Binding-site contacts:
Ligand atom C4 contacts residue VAL23 of chain 1.A at 3.9 Å (hydrophobic).
Ligand atom N contacts residue PRO61 of chain 1.A at 4.0 Å.
Ligand atom C1 contacts residue PRO61 of chain 1.A at 3.4 Å (hydrophobic).
Ligand atom F contacts residue ARG80 of chain 1.A at 4.3 Å.
Ligand atom N contacts residue TRP26 of chain 1.A at 3.1 Å.
Ligand atom O contacts residue GLN25 of chain 1.A at 3.3 Å.
Ligand atom O contacts residue TRP26 of chain 1.A at 2.4 Å (h-bond).
Ligand atom C5 contacts residue TRP26 of chain 1.A at 3.8 Å (hydrophobic).
Ligand atom N contacts residue LYS24 of chain 1.A at 2.3 Å (salt-bridge).
Ligand atom C contacts residue GLN25 of chain 1.A at 4.1 Å.
Ligand atom C contacts residue TRP26 of chain 1.A at 3.2 Å (hydrophobic).
Ligand atom C4 contacts residue LYS24 of chain 1.A at 3.0 Å.
Ligand atom F1 contacts residue TRP26 of chain 1.A at 3.0 Å.
Ligand atom F2 contacts residue TRP26 of chain 1.A at 4.5 Å.
Ligand atom F2 contacts residue VAL23 of chain 1.A at 4.3 Å.
Ligand atom C contacts residue PRO61 of chain 1.A at 3.3 Å (hydrophobic).
Ligand atom O contacts residue LYS24 of chain 1.A at 3.5 Å (salt-bridge).
Ligand atom C2 contacts residue PHE63 of chain 1.A at 3.8 Å (hydrophobic).
Ligand atom O contacts residue PRO61 of chain 1.A at 3.3 Å.
Ligand atom C1 contacts residue PHE63 of chain 1.A at 3.2 Å (hydrophobic).
Ligand atom C2 contacts residue PRO61 of chain 1.A at 4.1 Å (hydrophobic).
Ligand atom C3 contacts residue LYS24 of chain 1.A at 4.3 Å.
Ligand atom N contacts residue GLN25 of chain 1.A at 4.0 Å.
Ligand atom C3 contacts residue TRP26 of chain 1.A at 3.5 Å (hydrophobic).
Ligand atom C4 contacts residue TRP26 of chain 1.A at 3.1 Å (hydrophobic).
Ligand atom N contacts residue VAL23 of chain 1.A at 4.3 Å.
Ligand atom C contacts residue PHE63 of chain 1.A at 4.4 Å (hydrophobic).
Ligand atom C1 contacts residue TRP26 of chain 1.A at 3.7 Å (hydrophobic).
Ligand atom C2 contacts residue TRP26 of chain 1.A at 3.7 Å (hydrophobic).
Ligand atom C3 contacts residue VAL23 of chain 1.A at 4.4 Å (hydrophobic).
Ligand atom C contacts residue LYS24 of chain 1.A at 3.3 Å.

This protein binds this small molecule.
Small molecule (SMILES): Oc1ccc(C(F)(F)F)cn1

Sequence of chain 1.A:
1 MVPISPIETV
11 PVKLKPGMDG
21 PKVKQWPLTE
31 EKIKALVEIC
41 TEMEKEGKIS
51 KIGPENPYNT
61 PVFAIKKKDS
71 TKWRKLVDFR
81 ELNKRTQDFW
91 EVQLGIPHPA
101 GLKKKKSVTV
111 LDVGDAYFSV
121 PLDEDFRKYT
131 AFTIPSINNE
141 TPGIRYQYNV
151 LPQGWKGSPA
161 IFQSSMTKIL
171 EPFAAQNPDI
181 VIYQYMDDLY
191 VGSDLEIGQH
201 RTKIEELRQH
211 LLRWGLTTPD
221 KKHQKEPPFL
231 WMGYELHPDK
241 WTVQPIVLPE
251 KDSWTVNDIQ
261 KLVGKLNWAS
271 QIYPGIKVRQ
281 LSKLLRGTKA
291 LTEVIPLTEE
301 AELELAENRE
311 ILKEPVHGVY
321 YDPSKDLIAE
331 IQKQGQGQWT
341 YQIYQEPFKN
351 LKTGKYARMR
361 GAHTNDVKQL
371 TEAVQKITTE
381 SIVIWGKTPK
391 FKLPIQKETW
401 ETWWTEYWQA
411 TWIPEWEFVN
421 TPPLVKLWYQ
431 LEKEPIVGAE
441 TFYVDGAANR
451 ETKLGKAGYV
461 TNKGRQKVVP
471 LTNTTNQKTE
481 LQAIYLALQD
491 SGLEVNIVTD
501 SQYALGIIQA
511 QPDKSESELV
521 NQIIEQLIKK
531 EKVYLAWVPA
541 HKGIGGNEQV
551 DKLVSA